This protein binds this small molecule.
Small molecule (SMILES): CC1(C)OC(c2ccc(S(N)(=O)=O)cc2)=C(c2cccc(F)c2)C1=O

Sequence of chain 1.A:
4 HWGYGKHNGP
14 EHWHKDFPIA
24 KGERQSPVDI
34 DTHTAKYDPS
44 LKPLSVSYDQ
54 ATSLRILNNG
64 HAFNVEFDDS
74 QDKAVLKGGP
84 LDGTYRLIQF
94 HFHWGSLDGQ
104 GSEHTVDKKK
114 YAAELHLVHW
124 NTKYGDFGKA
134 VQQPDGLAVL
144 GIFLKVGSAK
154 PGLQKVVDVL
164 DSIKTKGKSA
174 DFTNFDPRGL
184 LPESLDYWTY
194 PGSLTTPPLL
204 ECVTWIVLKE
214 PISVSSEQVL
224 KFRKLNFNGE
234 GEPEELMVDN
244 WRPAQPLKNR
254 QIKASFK

Binding-site contacts:
Ligand atom C16 contacts residue LEU197 of chain 1.A at 4.0 Å (hydrophobic).
Ligand atom C18 contacts residue LEU197 of chain 1.A at 3.8 Å (hydrophobic).
Ligand atom S19 contacts residue HIS94 of chain 1.A at 3.8 Å.
Ligand atom C23 contacts residue PRO201 of chain 1.A at 4.0 Å (hydrophobic).
Ligand atom N22 contacts residue HIS119 of chain 1.A at 3.5 Å (h-bond).
Ligand atom C6 contacts residue VAL121 of chain 1.A at 3.7 Å (hydrophobic).
Ligand atom C1 contacts residue ILE91 of chain 1.A at 3.9 Å (hydrophobic).
Ligand atom O21 contacts residue LEU197 of chain 1.A at 3.4 Å.
Ligand atom C1 contacts residue VAL121 of chain 1.A at 3.9 Å (hydrophobic).
Ligand atom C14 contacts residue LEU197 of chain 1.A at 3.8 Å (hydrophobic).
Ligand atom S19 contacts residue THR198 of chain 1.A at 3.9 Å.
Ligand atom C17 contacts residue VAL121 of chain 1.A at 3.9 Å (hydrophobic).
Ligand atom O9 contacts residue LEU197 of chain 1.A at 3.5 Å.
Ligand atom S19 contacts residue ZN1 of chain 1.B at 3.0 Å.
Ligand atom C2 contacts residue PHE130 of chain 1.A at 4.0 Å (hydrophobic).
Ligand atom O20 contacts residue HIS94 of chain 1.A at 3.3 Å.
Ligand atom C6 contacts residue ILE91 of chain 1.A at 3.4 Å (hydrophobic).
Ligand atom O20 contacts residue HIS119 of chain 1.A at 3.5 Å (h-bond).
Ligand atom C5 contacts residue GLN92 of chain 1.A at 3.8 Å.
Ligand atom O21 contacts residue TRP208 of chain 1.A at 3.7 Å.
Ligand atom N22 contacts residue THR198 of chain 1.A at 3.0 Å (h-bond).
Ligand atom N22 contacts residue ZN1 of chain 1.B at 1.9 Å.
Ligand atom C23 contacts residue LEU197 of chain 1.A at 3.7 Å (hydrophobic).
Ligand atom O21 contacts residue ZN1 of chain 1.B at 4.0 Å.
Ligand atom F25 contacts residue PHE130 of chain 1.A at 3.1 Å.
Ligand atom C14 contacts residue THR199 of chain 1.A at 3.4 Å.
Ligand atom N22 contacts residue HIS94 of chain 1.A at 3.2 Å (h-bond).
Ligand atom C15 contacts residue THR199 of chain 1.A at 3.3 Å.
Ligand atom N22 contacts residue HIS96 of chain 1.A at 3.3 Å (h-bond).
Ligand atom C17 contacts residue LEU197 of chain 1.A at 3.9 Å (hydrophobic).
Ligand atom C1 contacts residue PHE130 of chain 1.A at 4.0 Å (hydrophobic).
Ligand atom O20 contacts residue ZN1 of chain 1.B at 3.0 Å.
Ligand atom O21 contacts residue THR198 of chain 1.A at 3.0 Å (h-bond).
Ligand atom C15 contacts residue LEU197 of chain 1.A at 3.8 Å (hydrophobic).
Ligand atom O20 contacts residue VAL142 of chain 1.A at 3.8 Å.
Ligand atom O9 contacts residue PRO201 of chain 1.A at 4.0 Å.
Ligand atom C13 contacts residue LEU197 of chain 1.A at 3.7 Å (hydrophobic).
Ligand atom O12 contacts residue PHE130 of chain 1.A at 3.8 Å.
Ligand atom C24 contacts residue PRO201 of chain 1.A at 3.9 Å (hydrophobic).
Ligand atom F25 contacts residue ILE91 of chain 1.A at 3.5 Å.